Binding-site contacts:
Ligand atom O7 contacts residue GLY9 of chain 1.F at 4.5 Å.
Ligand atom C3 contacts residue GLU84 of chain 1.E at 4.2 Å.
Ligand atom C3 contacts residue ASN85 of chain 1.E at 3.9 Å.
Ligand atom C4 contacts residue ASN85 of chain 1.E at 4.3 Å.
Ligand atom O7 contacts residue ASN85 of chain 1.E at 4.0 Å.
Ligand atom C7 contacts residue ASN85 of chain 1.E at 3.7 Å.
Ligand atom C7 contacts residue SER10 of chain 1.F at 4.1 Å.
Ligand atom C1 contacts residue GLU84 of chain 1.E at 4.2 Å.
Ligand atom C2 contacts residue GLU84 of chain 1.E at 4.0 Å.
Ligand atom N2 contacts residue ASN85 of chain 1.E at 3.0 Å (h-bond).
Ligand atom C8 contacts residue GLY6 of chain 1.F at 4.0 Å.
Ligand atom C8 contacts residue SER10 of chain 1.F at 4.5 Å.
Ligand atom C8 contacts residue GLU84 of chain 1.E at 3.8 Å.
Ligand atom C5 contacts residue ASN85 of chain 1.E at 3.8 Å.
Ligand atom C1 contacts residue ASN85 of chain 1.E at 1.5 Å.
Ligand atom C7 contacts residue GLU84 of chain 1.E at 3.9 Å.
Ligand atom O5 contacts residue ASN85 of chain 1.E at 2.4 Å (h-bond).
Ligand atom O7 contacts residue SER10 of chain 1.F at 3.1 Å.
Ligand atom C2 contacts residue ASN85 of chain 1.E at 2.5 Å.
Ligand atom N2 contacts residue GLU84 of chain 1.E at 3.1 Å (salt-bridge).

Sequence of chain 1.E:
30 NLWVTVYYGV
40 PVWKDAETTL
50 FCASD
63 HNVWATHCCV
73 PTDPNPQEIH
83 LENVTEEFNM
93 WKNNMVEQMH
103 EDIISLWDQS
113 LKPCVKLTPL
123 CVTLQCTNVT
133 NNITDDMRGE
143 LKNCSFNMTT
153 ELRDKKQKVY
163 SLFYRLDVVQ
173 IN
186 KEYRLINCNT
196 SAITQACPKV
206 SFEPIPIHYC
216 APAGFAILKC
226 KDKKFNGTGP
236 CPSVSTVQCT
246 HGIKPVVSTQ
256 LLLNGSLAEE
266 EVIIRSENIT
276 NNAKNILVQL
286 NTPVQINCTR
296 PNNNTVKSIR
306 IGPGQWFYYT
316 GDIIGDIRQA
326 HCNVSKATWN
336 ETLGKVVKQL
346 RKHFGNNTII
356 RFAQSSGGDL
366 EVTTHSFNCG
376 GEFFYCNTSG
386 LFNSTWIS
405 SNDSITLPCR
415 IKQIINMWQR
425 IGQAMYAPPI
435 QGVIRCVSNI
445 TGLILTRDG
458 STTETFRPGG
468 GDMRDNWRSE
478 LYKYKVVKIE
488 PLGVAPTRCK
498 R

Sequence of chain 1.F:
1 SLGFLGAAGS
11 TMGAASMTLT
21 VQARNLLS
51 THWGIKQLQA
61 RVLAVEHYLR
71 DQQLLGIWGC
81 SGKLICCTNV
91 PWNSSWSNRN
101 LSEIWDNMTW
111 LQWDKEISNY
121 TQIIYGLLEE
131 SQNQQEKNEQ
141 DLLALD

The protein below binds the small molecule below.
Small molecule (SMILES): CC(=O)N[C@H]1[C@H](O[C@H]2[C@H](O)[C@@H](NC(C)=O)CO[C@@H]2CO)O[C@H](CO)[C@@H](O)[C@@H]1O